Sequence of chain 1.A:
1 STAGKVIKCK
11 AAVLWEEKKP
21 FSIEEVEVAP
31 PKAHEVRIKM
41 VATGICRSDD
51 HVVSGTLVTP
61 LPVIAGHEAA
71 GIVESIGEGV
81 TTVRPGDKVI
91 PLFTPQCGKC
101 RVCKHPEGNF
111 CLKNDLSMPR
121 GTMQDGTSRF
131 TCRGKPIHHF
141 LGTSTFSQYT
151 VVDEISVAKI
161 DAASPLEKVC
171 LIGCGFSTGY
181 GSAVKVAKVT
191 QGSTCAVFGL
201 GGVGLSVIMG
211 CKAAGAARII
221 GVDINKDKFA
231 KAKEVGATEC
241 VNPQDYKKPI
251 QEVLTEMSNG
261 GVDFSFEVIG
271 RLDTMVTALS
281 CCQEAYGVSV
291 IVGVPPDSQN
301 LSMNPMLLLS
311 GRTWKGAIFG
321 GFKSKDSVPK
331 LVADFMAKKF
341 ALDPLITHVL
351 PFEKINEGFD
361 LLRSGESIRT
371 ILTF

A protein and the small-molecule ligand that binds it are described below.
Small molecule (SMILES): N=C(N)c1ccncc1

Binding-site contacts:
Ligand atom CI5 contacts residue LYS315 of chain 1.A at 3.4 Å.
Ligand atom CI5 contacts residue LYS188 of chain 1.A at 4.4 Å.
Ligand atom CI1 contacts residue LYS188 of chain 1.A at 1.3 Å.
Ligand atom CI6 contacts residue LYS315 of chain 1.A at 3.1 Å.
Ligand atom CI3 contacts residue LYS188 of chain 1.A at 3.8 Å.
Ligand atom NI1 contacts residue LYS188 of chain 1.A at 2.3 Å (salt-bridge).
Ligand atom CI6 contacts residue LYS188 of chain 1.A at 3.0 Å.
Ligand atom CI2 contacts residue LYS315 of chain 1.A at 4.4 Å.
Ligand atom CI2 contacts residue LYS188 of chain 1.A at 2.5 Å.